The small molecule below binds the protein below.
Small molecule (SMILES): CC(=O)N[C@@H]1[C@@H](O)[C@H](O)[C@@H](CO)O[C@H]1O

Binding-site contacts:
Ligand atom C8 contacts residue GLY897 of chain 1.E at 3.4 Å.
Ligand atom C6 contacts residue PRO831 of chain 1.E at 3.6 Å (hydrophobic).
Ligand atom C3 contacts residue ASN851 of chain 1.E at 3.8 Å.
Ligand atom O5 contacts residue PRO831 of chain 1.E at 3.4 Å.
Ligand atom C4 contacts residue ASN851 of chain 1.E at 4.1 Å.
Ligand atom C1 contacts residue PRO831 of chain 1.E at 4.0 Å (hydrophobic).
Ligand atom N2 contacts residue ASN851 of chain 1.E at 2.8 Å (h-bond).
Ligand atom C7 contacts residue ASN851 of chain 1.E at 3.7 Å.
Ligand atom C8 contacts residue ASN851 of chain 1.E at 4.1 Å.
Ligand atom C5 contacts residue PRO831 of chain 1.E at 4.0 Å (hydrophobic).
Ligand atom O5 contacts residue ASN851 of chain 1.E at 2.4 Å (h-bond).
Ligand atom C1 contacts residue ASN851 of chain 1.E at 1.4 Å.
Ligand atom C5 contacts residue ASN851 of chain 1.E at 3.7 Å.
Ligand atom C2 contacts residue ASN851 of chain 1.E at 2.4 Å.
Ligand atom O6 contacts residue PRO831 of chain 1.E at 3.4 Å.

Sequence of chain 1.E:
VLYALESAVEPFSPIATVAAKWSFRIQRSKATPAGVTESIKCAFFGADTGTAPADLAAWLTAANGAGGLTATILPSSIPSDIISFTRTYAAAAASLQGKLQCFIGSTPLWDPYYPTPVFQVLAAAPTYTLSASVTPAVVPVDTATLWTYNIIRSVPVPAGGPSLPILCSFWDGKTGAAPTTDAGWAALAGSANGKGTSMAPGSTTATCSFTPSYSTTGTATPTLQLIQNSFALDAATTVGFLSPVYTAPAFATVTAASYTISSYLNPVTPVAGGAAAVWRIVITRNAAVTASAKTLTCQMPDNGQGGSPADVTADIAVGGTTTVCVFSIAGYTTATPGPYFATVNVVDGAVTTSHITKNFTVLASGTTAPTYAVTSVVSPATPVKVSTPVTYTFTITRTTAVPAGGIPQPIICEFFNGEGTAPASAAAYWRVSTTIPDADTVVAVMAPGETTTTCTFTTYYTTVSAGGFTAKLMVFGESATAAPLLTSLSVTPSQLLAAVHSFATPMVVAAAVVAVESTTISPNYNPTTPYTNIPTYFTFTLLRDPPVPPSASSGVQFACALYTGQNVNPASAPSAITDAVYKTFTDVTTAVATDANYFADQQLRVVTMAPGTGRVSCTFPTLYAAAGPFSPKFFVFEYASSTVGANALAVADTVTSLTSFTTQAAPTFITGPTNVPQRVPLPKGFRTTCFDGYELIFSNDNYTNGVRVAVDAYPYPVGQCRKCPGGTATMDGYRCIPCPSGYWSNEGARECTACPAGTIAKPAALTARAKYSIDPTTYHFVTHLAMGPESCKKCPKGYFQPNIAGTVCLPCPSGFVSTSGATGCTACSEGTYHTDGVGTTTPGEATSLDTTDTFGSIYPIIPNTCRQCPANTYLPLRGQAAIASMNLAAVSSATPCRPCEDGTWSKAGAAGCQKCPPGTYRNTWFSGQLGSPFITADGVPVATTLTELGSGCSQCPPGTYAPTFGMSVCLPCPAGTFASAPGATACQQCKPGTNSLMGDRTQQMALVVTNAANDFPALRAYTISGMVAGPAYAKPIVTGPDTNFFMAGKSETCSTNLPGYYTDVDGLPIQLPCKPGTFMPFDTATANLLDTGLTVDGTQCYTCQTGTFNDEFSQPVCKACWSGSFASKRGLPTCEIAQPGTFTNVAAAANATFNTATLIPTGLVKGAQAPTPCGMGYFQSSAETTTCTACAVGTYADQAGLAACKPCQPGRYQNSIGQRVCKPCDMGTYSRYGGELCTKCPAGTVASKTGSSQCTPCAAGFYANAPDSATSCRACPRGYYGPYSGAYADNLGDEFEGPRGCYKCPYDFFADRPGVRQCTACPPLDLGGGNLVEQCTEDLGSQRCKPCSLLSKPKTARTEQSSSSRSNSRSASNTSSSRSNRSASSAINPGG